Binding-site contacts:
Ligand atom O1 contacts residue PHE186 of chain 1.B at 3.7 Å.
Ligand atom O1 contacts residue ARG105 of chain 1.B at 4.1 Å.
Ligand atom C1 contacts residue SER28 of chain 1.B at 3.2 Å.
Ligand atom C2 contacts residue SER28 of chain 1.B at 3.3 Å.
Ligand atom C2 contacts residue TRP30 of chain 1.B at 4.2 Å (hydrophobic).
Ligand atom O1 contacts residue ARG31 of chain 1.B at 4.0 Å.
Ligand atom O5 contacts residue ARG105 of chain 1.B at 3.3 Å (salt-bridge).
Ligand atom O2 contacts residue SER28 of chain 1.B at 2.3 Å (h-bond).
Ligand atom C2 contacts residue ASP240 of chain 1.B at 3.7 Å.
Ligand atom C4 contacts residue ARG31 of chain 1.B at 3.6 Å.
Ligand atom C3 contacts residue TRP30 of chain 1.B at 3.9 Å (hydrophobic).
Ligand atom O5 contacts residue ASP104 of chain 1.B at 2.8 Å (salt-bridge).
Ligand atom C6 contacts residue TRP30 of chain 1.B at 3.9 Å (hydrophobic).
Ligand atom C6 contacts residue CYS260 of chain 1.B at 3.7 Å (hydrophobic).
Ligand atom C5 contacts residue ASP104 of chain 1.B at 3.2 Å.
Ligand atom O4 contacts residue ARG105 of chain 1.B at 3.6 Å.
Ligand atom O5 contacts residue PRO158 of chain 1.B at 3.3 Å.
Ligand atom O5 contacts residue ARG31 of chain 1.B at 3.1 Å (salt-bridge).
Ligand atom C2 contacts residue PHE186 of chain 1.B at 4.1 Å (hydrophobic).
Ligand atom O4 contacts residue ARG31 of chain 1.B at 2.8 Å (salt-bridge).
Ligand atom C4 contacts residue ARG162 of chain 1.B at 4.2 Å.
Ligand atom C5 contacts residue ARG31 of chain 1.B at 3.2 Å.
Ligand atom C5 contacts residue TRP30 of chain 1.B at 3.9 Å (hydrophobic).
Ligand atom C1 contacts residue GLU27 of chain 1.B at 3.9 Å.
Ligand atom C3 contacts residue ARG162 of chain 1.B at 4.0 Å.
Ligand atom O1 contacts residue GLU27 of chain 1.B at 3.0 Å (salt-bridge).
Ligand atom O3 contacts residue ASP240 of chain 1.B at 2.7 Å (salt-bridge).
Ligand atom C6 contacts residue ASP104 of chain 1.B at 3.5 Å.
Ligand atom O3 contacts residue ARG162 of chain 1.B at 2.8 Å (salt-bridge).
Ligand atom O3 contacts residue ASN212 of chain 1.B at 4.0 Å.
Ligand atom O2 contacts residue ASN212 of chain 1.B at 2.8 Å (h-bond).
Ligand atom O1 contacts residue SER28 of chain 1.B at 3.3 Å.
Ligand atom O2 contacts residue TRP30 of chain 1.B at 3.5 Å.
Ligand atom C6 contacts residue PHE123 of chain 1.B at 3.5 Å (hydrophobic).
Ligand atom O5 contacts residue PHE123 of chain 1.B at 4.1 Å.
Ligand atom C1 contacts residue ARG31 of chain 1.B at 3.7 Å.
Ligand atom C3 contacts residue ASP240 of chain 1.B at 3.6 Å.
Ligand atom C6 contacts residue ARG162 of chain 1.B at 3.4 Å.
Ligand atom O2 contacts residue ASP240 of chain 1.B at 2.8 Å (salt-bridge).
Ligand atom C2 contacts residue ASN212 of chain 1.B at 3.5 Å.

Sequence of chain 1.B:
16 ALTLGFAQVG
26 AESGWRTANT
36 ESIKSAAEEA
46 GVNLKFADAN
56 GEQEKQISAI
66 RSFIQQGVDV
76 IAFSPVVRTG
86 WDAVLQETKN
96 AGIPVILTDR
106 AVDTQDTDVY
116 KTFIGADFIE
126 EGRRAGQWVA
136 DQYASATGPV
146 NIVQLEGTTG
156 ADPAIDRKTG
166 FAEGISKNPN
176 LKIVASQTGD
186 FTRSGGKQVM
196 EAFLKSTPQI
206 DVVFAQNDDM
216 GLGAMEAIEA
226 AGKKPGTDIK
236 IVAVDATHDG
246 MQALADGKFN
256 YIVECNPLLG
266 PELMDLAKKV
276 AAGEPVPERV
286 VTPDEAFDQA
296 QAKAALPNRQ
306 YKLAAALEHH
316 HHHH

The small molecule below binds the protein below.
Small molecule (SMILES): C[C@@H](O)[C@@H]1O[C@@H](O)[C@H](O)[C@H]1O